Binding-site contacts:
Ligand atom O7 contacts residue ASN36 of chain 1.A at 3.2 Å.
Ligand atom O7 contacts residue GLU35 of chain 1.A at 3.0 Å (salt-bridge).
Ligand atom C1 contacts residue ASN37 of chain 1.A at 3.6 Å.
Ligand atom C1 contacts residue GLU35 of chain 1.A at 3.8 Å.
Ligand atom C5 contacts residue ASN54 of chain 1.A at 3.7 Å.
Ligand atom C7 contacts residue ASN54 of chain 1.A at 3.5 Å.
Ligand atom C5 contacts residue ASN37 of chain 1.A at 4.4 Å.
Ligand atom O5 contacts residue GLU35 of chain 1.A at 4.1 Å.
Ligand atom C2 contacts residue ASN54 of chain 1.A at 2.5 Å.
Ligand atom O7 contacts residue ASN54 of chain 1.A at 3.4 Å (h-bond).
Ligand atom C4 contacts residue ASN54 of chain 1.A at 4.2 Å.
Ligand atom N2 contacts residue ASN54 of chain 1.A at 2.8 Å (h-bond).
Ligand atom C1 contacts residue ASN54 of chain 1.A at 1.5 Å.
Ligand atom O6 contacts residue ASN37 of chain 1.A at 3.9 Å.
Ligand atom C2 contacts residue GLU35 of chain 1.A at 3.7 Å.
Ligand atom C7 contacts residue ASN36 of chain 1.A at 4.4 Å.
Ligand atom O5 contacts residue ASN37 of chain 1.A at 3.1 Å (h-bond).
Ligand atom N2 contacts residue GLU35 of chain 1.A at 4.0 Å.
Ligand atom O6 contacts residue GLU35 of chain 1.A at 3.9 Å.
Ligand atom C3 contacts residue ASN54 of chain 1.A at 3.8 Å.
Ligand atom O5 contacts residue ASN54 of chain 1.A at 2.4 Å (h-bond).
Ligand atom C6 contacts residue GLU35 of chain 1.A at 3.9 Å.
Ligand atom C7 contacts residue GLU35 of chain 1.A at 3.7 Å.

The protein below binds the small molecule below.
Small molecule (SMILES): CC(=O)N[C@@H]1[C@@H](O)[C@H](O)[C@@H](CO)O[C@H]1O

Sequence of chain 1.A:
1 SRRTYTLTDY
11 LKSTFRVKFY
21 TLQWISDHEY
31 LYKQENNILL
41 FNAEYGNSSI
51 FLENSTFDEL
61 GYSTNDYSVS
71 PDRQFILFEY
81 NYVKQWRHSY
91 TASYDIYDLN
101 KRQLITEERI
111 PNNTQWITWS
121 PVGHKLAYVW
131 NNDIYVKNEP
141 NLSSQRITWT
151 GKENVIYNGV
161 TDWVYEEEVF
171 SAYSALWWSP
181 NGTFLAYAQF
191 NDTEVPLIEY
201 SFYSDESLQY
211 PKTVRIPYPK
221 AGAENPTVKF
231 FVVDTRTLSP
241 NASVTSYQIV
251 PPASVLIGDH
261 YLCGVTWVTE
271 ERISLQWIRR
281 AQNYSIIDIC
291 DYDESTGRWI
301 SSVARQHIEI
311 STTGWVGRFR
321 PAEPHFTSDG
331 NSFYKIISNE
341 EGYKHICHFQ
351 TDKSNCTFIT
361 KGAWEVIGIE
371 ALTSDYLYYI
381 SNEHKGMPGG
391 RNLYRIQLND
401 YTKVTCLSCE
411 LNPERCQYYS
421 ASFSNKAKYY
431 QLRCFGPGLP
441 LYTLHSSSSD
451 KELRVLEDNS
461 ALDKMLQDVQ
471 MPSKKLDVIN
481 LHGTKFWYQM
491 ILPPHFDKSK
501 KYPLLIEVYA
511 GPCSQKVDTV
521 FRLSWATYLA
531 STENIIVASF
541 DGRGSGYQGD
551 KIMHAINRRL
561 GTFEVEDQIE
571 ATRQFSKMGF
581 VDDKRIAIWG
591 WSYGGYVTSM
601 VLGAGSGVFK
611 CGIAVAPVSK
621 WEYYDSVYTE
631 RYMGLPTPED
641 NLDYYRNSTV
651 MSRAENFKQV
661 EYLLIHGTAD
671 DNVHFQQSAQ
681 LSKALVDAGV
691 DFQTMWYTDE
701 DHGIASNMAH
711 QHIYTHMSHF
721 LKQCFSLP